A small-molecule ligand and the protein it binds are described below.
Small molecule (SMILES): CC(=O)N[C@H]1[C@H](O[C@H]2[C@H](O)[C@@H](NC(C)=O)CO[C@@H]2CO)O[C@H](CO)[C@@H](O)[C@@H]1O

Binding-site contacts:
Ligand atom C6 contacts residue ASN1121 of chain 1.E at 4.5 Å.
Ligand atom C7 contacts residue ASN1121 of chain 1.E at 4.2 Å.
Ligand atom N2 contacts residue ASN1121 of chain 1.E at 3.1 Å (h-bond).
Ligand atom C1 contacts residue ASN1121 of chain 1.E at 1.4 Å.
Ligand atom C2 contacts residue ASN1121 of chain 1.E at 2.5 Å.
Ligand atom O6 contacts residue ASN1121 of chain 1.E at 4.2 Å.
Ligand atom C3 contacts residue ASN1121 of chain 1.E at 3.8 Å.
Ligand atom C4 contacts residue ASN1121 of chain 1.E at 4.0 Å.
Ligand atom C5 contacts residue ASN1121 of chain 1.E at 3.5 Å.
Ligand atom O5 contacts residue ASN1121 of chain 1.E at 2.2 Å (h-bond).

Sequence of chain 1.E:
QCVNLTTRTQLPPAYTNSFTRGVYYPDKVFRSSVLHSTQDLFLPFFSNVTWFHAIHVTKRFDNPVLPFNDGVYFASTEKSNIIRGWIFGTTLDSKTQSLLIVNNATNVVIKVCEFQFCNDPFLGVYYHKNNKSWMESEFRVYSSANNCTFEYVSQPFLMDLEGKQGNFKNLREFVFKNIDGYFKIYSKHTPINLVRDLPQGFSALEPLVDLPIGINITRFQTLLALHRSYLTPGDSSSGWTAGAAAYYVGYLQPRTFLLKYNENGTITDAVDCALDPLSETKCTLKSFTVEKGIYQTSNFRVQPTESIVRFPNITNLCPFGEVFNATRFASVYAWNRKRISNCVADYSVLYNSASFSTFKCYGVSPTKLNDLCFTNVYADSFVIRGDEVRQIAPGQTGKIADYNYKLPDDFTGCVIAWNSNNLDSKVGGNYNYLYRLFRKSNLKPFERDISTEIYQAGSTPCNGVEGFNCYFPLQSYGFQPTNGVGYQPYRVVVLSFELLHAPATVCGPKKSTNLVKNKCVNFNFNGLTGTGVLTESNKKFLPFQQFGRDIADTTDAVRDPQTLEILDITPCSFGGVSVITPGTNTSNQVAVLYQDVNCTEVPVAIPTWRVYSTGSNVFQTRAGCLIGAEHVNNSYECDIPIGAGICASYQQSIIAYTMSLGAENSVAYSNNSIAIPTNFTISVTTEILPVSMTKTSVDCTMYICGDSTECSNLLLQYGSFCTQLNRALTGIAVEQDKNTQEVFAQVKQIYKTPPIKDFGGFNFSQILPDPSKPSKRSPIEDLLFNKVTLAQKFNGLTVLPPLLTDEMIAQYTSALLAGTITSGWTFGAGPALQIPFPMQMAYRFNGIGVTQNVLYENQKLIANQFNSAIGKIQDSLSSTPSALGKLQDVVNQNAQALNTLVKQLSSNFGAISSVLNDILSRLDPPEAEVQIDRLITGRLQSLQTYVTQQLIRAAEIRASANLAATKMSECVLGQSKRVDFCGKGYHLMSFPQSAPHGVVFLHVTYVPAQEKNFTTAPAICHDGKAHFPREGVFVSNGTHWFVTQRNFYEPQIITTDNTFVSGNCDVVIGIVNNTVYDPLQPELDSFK